Binding-site contacts:
Ligand atom O5 contacts residue ASN331 of chain 1.A at 2.3 Å (h-bond).
Ligand atom C4 contacts residue ASN331 of chain 1.A at 4.2 Å.
Ligand atom C8 contacts residue ILE332 of chain 1.A at 3.8 Å (hydrophobic).
Ligand atom C5 contacts residue ASN331 of chain 1.A at 3.6 Å.
Ligand atom N2 contacts residue ASN331 of chain 1.A at 2.9 Å (h-bond).
Ligand atom C3 contacts residue ASN331 of chain 1.A at 3.8 Å.
Ligand atom C1 contacts residue GLN580 of chain 1.A at 4.1 Å.
Ligand atom O5 contacts residue GLN580 of chain 1.A at 3.4 Å (h-bond).
Ligand atom C1 contacts residue ASN331 of chain 1.A at 1.4 Å.
Ligand atom C2 contacts residue ASN331 of chain 1.A at 2.5 Å.
Ligand atom C6 contacts residue THR581 of chain 1.A at 4.1 Å.
Ligand atom O7 contacts residue ASN331 of chain 1.A at 3.4 Å (h-bond).
Ligand atom C8 contacts residue ASN331 of chain 1.A at 3.9 Å.
Ligand atom C5 contacts residue GLN580 of chain 1.A at 3.6 Å.
Ligand atom C7 contacts residue ASN331 of chain 1.A at 3.4 Å.
Ligand atom C6 contacts residue GLN580 of chain 1.A at 3.5 Å.

A protein and the small-molecule ligand that binds it are described below.
Small molecule (SMILES): CC(=O)N[C@@H]1[C@@H](O)[C@H](O)[C@@H](CO)O[C@H]1O

Sequence of chain 1.A:
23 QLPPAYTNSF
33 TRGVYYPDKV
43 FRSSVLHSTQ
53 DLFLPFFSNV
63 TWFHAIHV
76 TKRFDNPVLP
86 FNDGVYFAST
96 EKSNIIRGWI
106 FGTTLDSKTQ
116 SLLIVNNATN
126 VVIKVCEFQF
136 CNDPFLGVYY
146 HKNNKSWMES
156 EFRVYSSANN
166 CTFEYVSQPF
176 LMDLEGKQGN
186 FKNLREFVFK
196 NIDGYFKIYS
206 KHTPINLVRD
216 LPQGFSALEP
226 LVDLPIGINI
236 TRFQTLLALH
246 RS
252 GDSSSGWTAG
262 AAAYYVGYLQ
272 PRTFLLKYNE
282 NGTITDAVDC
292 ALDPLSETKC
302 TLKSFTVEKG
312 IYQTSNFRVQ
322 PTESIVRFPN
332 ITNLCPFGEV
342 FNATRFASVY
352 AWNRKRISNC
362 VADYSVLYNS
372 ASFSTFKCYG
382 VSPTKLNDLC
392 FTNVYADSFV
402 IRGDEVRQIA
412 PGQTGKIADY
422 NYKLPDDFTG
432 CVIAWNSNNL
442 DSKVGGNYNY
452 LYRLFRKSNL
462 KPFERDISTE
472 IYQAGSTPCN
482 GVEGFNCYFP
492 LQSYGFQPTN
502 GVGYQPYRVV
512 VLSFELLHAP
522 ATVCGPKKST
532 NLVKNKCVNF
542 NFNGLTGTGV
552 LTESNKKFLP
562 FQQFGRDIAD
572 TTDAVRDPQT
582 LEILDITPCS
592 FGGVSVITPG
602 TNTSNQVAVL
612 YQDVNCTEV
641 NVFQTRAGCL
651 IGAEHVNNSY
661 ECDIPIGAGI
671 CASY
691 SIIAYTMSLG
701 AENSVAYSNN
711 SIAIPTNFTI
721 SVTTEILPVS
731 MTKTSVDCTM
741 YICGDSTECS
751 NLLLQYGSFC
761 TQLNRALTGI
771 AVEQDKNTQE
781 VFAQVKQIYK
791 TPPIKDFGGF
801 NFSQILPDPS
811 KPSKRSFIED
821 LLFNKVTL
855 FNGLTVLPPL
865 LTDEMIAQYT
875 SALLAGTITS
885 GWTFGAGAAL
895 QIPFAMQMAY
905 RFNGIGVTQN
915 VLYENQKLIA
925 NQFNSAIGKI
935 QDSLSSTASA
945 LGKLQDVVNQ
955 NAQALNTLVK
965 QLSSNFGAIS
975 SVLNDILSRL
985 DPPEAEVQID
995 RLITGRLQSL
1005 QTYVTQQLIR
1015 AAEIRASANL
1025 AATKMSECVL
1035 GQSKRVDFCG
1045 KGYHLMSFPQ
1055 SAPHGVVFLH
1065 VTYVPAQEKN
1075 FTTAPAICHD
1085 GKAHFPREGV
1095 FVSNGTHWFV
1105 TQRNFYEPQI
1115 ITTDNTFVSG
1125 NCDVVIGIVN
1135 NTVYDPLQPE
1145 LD